Binding-site contacts:
Ligand atom C4B contacts residue LEU106 of chain 39.A at 4.0 Å (hydrophobic).
Ligand atom C4 contacts residue MET224 of chain 39.A at 3.8 Å (hydrophobic).
Ligand atom C5 contacts residue TYR152 of chain 39.A at 3.8 Å (hydrophobic).
Ligand atom C4 contacts residue TYR152 of chain 39.A at 3.9 Å (hydrophobic).
Ligand atom C4A contacts residue ASN198 of chain 39.A at 3.9 Å.
Ligand atom O1 contacts residue TYR152 of chain 39.A at 3.9 Å.
Ligand atom O1 contacts residue PHE186 of chain 39.A at 3.5 Å.
Ligand atom C5C contacts residue ILE104 of chain 39.A at 3.8 Å (hydrophobic).
Ligand atom C7C contacts residue TYR197 of chain 39.A at 3.8 Å (hydrophobic).
Ligand atom C7C contacts residue VAL191 of chain 39.A at 4.0 Å (hydrophobic).
Ligand atom CM1 contacts residue SER107 of chain 39.A at 3.9 Å.
Ligand atom O1B contacts residue TYR128 of chain 39.A at 3.9 Å.
Ligand atom C3C contacts residue TYR128 of chain 39.A at 3.9 Å (hydrophobic).
Ligand atom C5C contacts residue TYR128 of chain 39.A at 3.5 Å (hydrophobic).
Ligand atom C2C contacts residue TYR152 of chain 39.A at 4.0 Å (hydrophobic).
Ligand atom C1C contacts residue TYR152 of chain 39.A at 4.0 Å (hydrophobic).
Ligand atom C3 contacts residue PRO174 of chain 39.A at 3.8 Å (hydrophobic).
Ligand atom C31 contacts residue ALA150 of chain 39.A at 3.1 Å (hydrophobic).
Ligand atom O1 contacts residue ALA24 of chain 39.C at 3.6 Å.
Ligand atom N2 contacts residue ALA24 of chain 39.C at 3.4 Å.
Ligand atom N2 contacts residue PRO174 of chain 39.A at 3.9 Å.
Ligand atom C6C contacts residue VAL191 of chain 39.A at 3.2 Å (hydrophobic).
Ligand atom C4 contacts residue PHE186 of chain 39.A at 3.6 Å (hydrophobic).
Ligand atom C31 contacts residue VAL176 of chain 39.A at 3.3 Å (hydrophobic).
Ligand atom C3C contacts residue VAL188 of chain 39.A at 3.3 Å (hydrophobic).
Ligand atom C3 contacts residue PHE186 of chain 39.A at 3.8 Å (hydrophobic).
Ligand atom C5 contacts residue PHE186 of chain 39.A at 3.5 Å (hydrophobic).
Ligand atom C31 contacts residue SER175 of chain 39.A at 3.6 Å.
Ligand atom C4C contacts residue TYR152 of chain 39.A at 3.8 Å (hydrophobic).
Ligand atom C5B contacts residue TYR197 of chain 39.A at 3.8 Å (hydrophobic).
Ligand atom C6B contacts residue TYR197 of chain 39.A at 3.7 Å (hydrophobic).
Ligand atom O1 contacts residue VAL188 of chain 39.A at 3.8 Å.
Ligand atom C7C contacts residue TYR128 of chain 39.A at 3.6 Å (hydrophobic).
Ligand atom C31 contacts residue PRO174 of chain 39.A at 3.4 Å (hydrophobic).
Ligand atom C5B contacts residue LEU106 of chain 39.A at 3.8 Å (hydrophobic).
Ligand atom O1B contacts residue ILE104 of chain 39.A at 3.9 Å.
Ligand atom C6B contacts residue LEU106 of chain 39.A at 4.0 Å (hydrophobic).
Ligand atom C2C contacts residue VAL188 of chain 39.A at 3.2 Å (hydrophobic).
Ligand atom N2 contacts residue PHE186 of chain 39.A at 3.7 Å.
Ligand atom C4C contacts residue ILE104 of chain 39.A at 3.9 Å (hydrophobic).

Sequence of chain 39.C:
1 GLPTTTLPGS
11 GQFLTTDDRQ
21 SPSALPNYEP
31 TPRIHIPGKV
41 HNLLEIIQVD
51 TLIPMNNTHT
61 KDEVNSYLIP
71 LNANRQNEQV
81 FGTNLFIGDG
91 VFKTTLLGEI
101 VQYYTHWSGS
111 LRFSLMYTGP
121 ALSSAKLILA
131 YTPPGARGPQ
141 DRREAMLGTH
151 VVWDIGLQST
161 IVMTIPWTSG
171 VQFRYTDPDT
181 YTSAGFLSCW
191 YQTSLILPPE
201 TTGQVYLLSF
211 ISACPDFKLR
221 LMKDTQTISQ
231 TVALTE

This protein binds this small molecule.
Small molecule (SMILES): Cc1cc(CCCCCCCOc2ccc(C3=N[C@@H](C)CO3)cc2)on1

Sequence of chain 39.A:
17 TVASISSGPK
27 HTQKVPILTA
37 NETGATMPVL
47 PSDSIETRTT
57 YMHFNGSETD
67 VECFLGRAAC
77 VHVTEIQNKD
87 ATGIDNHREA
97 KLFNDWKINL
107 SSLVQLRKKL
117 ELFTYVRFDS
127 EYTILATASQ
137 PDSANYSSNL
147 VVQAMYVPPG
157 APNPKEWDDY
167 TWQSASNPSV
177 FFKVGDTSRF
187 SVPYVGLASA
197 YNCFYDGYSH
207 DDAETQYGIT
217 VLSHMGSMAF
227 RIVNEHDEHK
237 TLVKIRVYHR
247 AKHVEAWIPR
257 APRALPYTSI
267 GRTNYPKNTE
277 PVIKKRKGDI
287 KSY